This protein binds this small molecule.
Small molecule (SMILES): CC(C)C[C@H](NC(=O)[C@H](CC(N)=O)NC(=O)[C@H](C)NC(=O)[C@H](CO)NC(=O)[C@H](CCC(=O)O)NC(=O)[C@@H]1CCCN1C(=O)[C@@H](NC(=O)[C@@H](N)[C@@H](C)O)[C@@H](C)O)C(=O)O

Binding-site contacts:
Ligand atom C contacts residue ASN77 of chain 1.A at 3.4 Å.
Ligand atom CB contacts residue THR143 of chain 1.A at 3.4 Å.
Ligand atom O contacts residue TYR159 of chain 1.A at 2.5 Å (h-bond).
Ligand atom N contacts residue TYR7 of chain 1.A at 3.0 Å (h-bond).
Ligand atom CG2 contacts residue GLU63 of chain 1.A at 3.2 Å.
Ligand atom N contacts residue ASN77 of chain 1.A at 2.8 Å (h-bond).
Ligand atom O contacts residue LYS146 of chain 1.A at 2.8 Å (salt-bridge).
Ligand atom OG1 contacts residue ASN66 of chain 1.A at 2.6 Å (h-bond).
Ligand atom CA contacts residue TYR159 of chain 1.A at 3.3 Å (hydrophobic).
Ligand atom CD contacts residue TYR159 of chain 1.A at 3.4 Å (hydrophobic).
Ligand atom OG contacts residue ASN73 of chain 1.A at 2.6 Å (h-bond).
Ligand atom N contacts residue GLU63 of chain 1.A at 3.1 Å (salt-bridge).
Ligand atom OG contacts residue GLU70 of chain 1.A at 2.8 Å (salt-bridge).
Ligand atom C contacts residue TYR7 of chain 1.A at 3.1 Å (hydrophobic).
Ligand atom O contacts residue TRP147 of chain 1.A at 3.2 Å (h-bond).
Ligand atom OXT contacts residue TYR84 of chain 1.A at 2.6 Å (h-bond).
Ligand atom CA contacts residue ASN77 of chain 1.A at 3.2 Å.
Ligand atom OG1 contacts residue TRP167 of chain 1.A at 3.0 Å.
Ligand atom N contacts residue TYR171 of chain 1.A at 2.9 Å (h-bond).
Ligand atom C contacts residue TYR84 of chain 1.A at 3.6 Å (hydrophobic).
Ligand atom OE2 contacts residue SER155 of chain 1.A at 3.5 Å.
Ligand atom CA contacts residue TYR7 of chain 1.A at 3.1 Å (hydrophobic).
Ligand atom CB contacts residue TYR9 of chain 1.A at 3.5 Å (hydrophobic).
Ligand atom C contacts residue LYS146 of chain 1.A at 3.5 Å.
Ligand atom OG1 contacts residue TYR171 of chain 1.A at 3.3 Å (h-bond).
Ligand atom CB contacts residue GLU70 of chain 1.A at 2.9 Å.
Ligand atom OD1 contacts residue ASN73 of chain 1.A at 3.3 Å.
Ligand atom N contacts residue TYR159 of chain 1.A at 3.5 Å.
Ligand atom CG2 contacts residue MET67 of chain 1.A at 3.6 Å (hydrophobic).
Ligand atom CG2 contacts residue TYR7 of chain 1.A at 3.2 Å (hydrophobic).
Ligand atom CB contacts residue TYR159 of chain 1.A at 3.3 Å (hydrophobic).
Ligand atom O contacts residue ASN66 of chain 1.A at 3.4 Å (h-bond).
Ligand atom OXT contacts residue THR143 of chain 1.A at 3.0 Å (h-bond).
Ligand atom CD1 contacts residue TYR123 of chain 1.A at 3.5 Å (hydrophobic).
Ligand atom OG1 contacts residue GLU63 of chain 1.A at 3.0 Å (salt-bridge).
Ligand atom O contacts residue LYS146 of chain 1.A at 3.5 Å.
Ligand atom CA contacts residue TYR171 of chain 1.A at 3.5 Å (hydrophobic).
Ligand atom CD2 contacts residue TRP147 of chain 1.A at 3.4 Å (hydrophobic).
Ligand atom CB contacts residue ASN77 of chain 1.A at 3.4 Å.
Ligand atom CG2 contacts residue MET45 of chain 1.A at 3.5 Å (hydrophobic).

Sequence of chain 1.A:
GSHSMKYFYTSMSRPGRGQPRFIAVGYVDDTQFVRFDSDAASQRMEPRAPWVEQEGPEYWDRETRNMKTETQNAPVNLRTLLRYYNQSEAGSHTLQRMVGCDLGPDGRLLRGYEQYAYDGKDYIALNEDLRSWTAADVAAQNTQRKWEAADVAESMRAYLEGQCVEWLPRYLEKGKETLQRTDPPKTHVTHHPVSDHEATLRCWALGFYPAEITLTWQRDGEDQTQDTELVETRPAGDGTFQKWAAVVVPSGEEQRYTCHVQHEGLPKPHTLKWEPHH